Sequence of chain 1.B:
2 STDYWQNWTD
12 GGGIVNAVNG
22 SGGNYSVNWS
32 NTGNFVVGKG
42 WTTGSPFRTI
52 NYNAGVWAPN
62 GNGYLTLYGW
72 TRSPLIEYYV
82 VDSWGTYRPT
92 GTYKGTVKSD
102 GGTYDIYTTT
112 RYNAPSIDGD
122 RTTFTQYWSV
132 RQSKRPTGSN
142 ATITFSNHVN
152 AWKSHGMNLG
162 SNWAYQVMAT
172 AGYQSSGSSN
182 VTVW

This small molecule binds to this protein.
Small molecule (SMILES): O[C@@H]1[C@@H](O)[C@H](O[C@@H]2CO[C@@H](O[C@@H]3CO[C@@H](O)[C@H](O)[C@H]3O)[C@H](O)[C@H]2O)OC[C@H]1O

Binding-site contacts:
Ligand atom C5 contacts residue GLY56 of chain 1.B at 3.5 Å.
Ligand atom C5 contacts residue TRP185 of chain 1.B at 4.1 Å (hydrophobic).
Ligand atom O3 contacts residue THR183 of chain 1.B at 2.7 Å (h-bond).
Ligand atom O3 contacts residue ASN54 of chain 1.B at 2.6 Å (h-bond).
Ligand atom O2 contacts residue ASN54 of chain 1.B at 3.7 Å.
Ligand atom O5 contacts residue VAL57 of chain 1.B at 3.7 Å.
Ligand atom O2 contacts residue ASN25 of chain 1.B at 4.2 Å.
Ligand atom O2 contacts residue VAL182 of chain 1.B at 3.9 Å.
Ligand atom C3 contacts residue GLY56 of chain 1.B at 4.0 Å.
Ligand atom C4 contacts residue TRP185 of chain 1.B at 4.0 Å (hydrophobic).
Ligand atom O4 contacts residue ASN54 of chain 1.B at 3.4 Å.
Ligand atom O3 contacts residue ASN141 of chain 1.B at 3.0 Å (h-bond).
Ligand atom O2 contacts residue GLY56 of chain 1.B at 3.0 Å (h-bond).
Ligand atom C2 contacts residue ASN181 of chain 1.B at 3.5 Å.
Ligand atom C5 contacts residue VAL57 of chain 1.B at 3.8 Å (hydrophobic).
Ligand atom O2 contacts residue ALA55 of chain 1.B at 4.2 Å.
Ligand atom C4 contacts residue THR183 of chain 1.B at 4.0 Å.
Ligand atom C2 contacts residue ASN141 of chain 1.B at 3.6 Å.
Ligand atom C1 contacts residue VAL57 of chain 1.B at 3.7 Å (hydrophobic).
Ligand atom C2 contacts residue GLY56 of chain 1.B at 4.0 Å.
Ligand atom O5 contacts residue TRP185 of chain 1.B at 4.1 Å.
Ligand atom C2 contacts residue THR183 of chain 1.B at 3.8 Å.
Ligand atom C4 contacts residue ASN141 of chain 1.B at 3.8 Å.
Ligand atom C1 contacts residue ASN54 of chain 1.B at 4.2 Å.
Ligand atom C2 contacts residue ASN54 of chain 1.B at 3.7 Å.
Ligand atom O4 contacts residue ASN181 of chain 1.B at 3.5 Å (h-bond).
Ligand atom C1 contacts residue ASN181 of chain 1.B at 4.1 Å.
Ligand atom O3 contacts residue VAL182 of chain 1.B at 4.2 Å.
Ligand atom C3 contacts residue ASN181 of chain 1.B at 4.2 Å.
Ligand atom O2 contacts residue ASN181 of chain 1.B at 2.8 Å (h-bond).
Ligand atom O1 contacts residue VAL57 of chain 1.B at 4.3 Å.
Ligand atom C3 contacts residue ASN141 of chain 1.B at 3.8 Å.
Ligand atom O5 contacts residue THR183 of chain 1.B at 4.1 Å.
Ligand atom C3 contacts residue THR183 of chain 1.B at 3.7 Å.
Ligand atom C1 contacts residue GLY56 of chain 1.B at 4.0 Å.
Ligand atom O5 contacts residue ASN54 of chain 1.B at 4.1 Å.
Ligand atom C4 contacts residue ASN54 of chain 1.B at 4.2 Å.
Ligand atom C2 contacts residue ASN25 of chain 1.B at 4.2 Å.
Ligand atom O5 contacts residue GLY56 of chain 1.B at 3.6 Å (h-bond).
Ligand atom C3 contacts residue ASN54 of chain 1.B at 3.5 Å.